Binding-site contacts:
Ligand atom C3 contacts residue TRP88 of chain 1.F at 3.7 Å (hydrophobic).
Ligand atom C2 contacts residue LYS91 of chain 1.F at 4.0 Å.
Ligand atom C6 contacts residue GLN61 of chain 1.F at 4.0 Å.
Ligand atom C6 contacts residue GLN56 of chain 1.F at 4.0 Å.
Ligand atom C6 contacts residue GLU51 of chain 1.F at 4.5 Å.
Ligand atom O3 contacts residue TRP88 of chain 1.F at 3.9 Å.
Ligand atom C2 contacts residue ASN90 of chain 1.F at 4.0 Å.
Ligand atom O3 contacts residue LYS91 of chain 1.F at 2.8 Å (salt-bridge).
Ligand atom C6 contacts residue HIS57 of chain 1.F at 3.7 Å.
Ligand atom O6 contacts residue TRP88 of chain 1.F at 4.1 Å.
Ligand atom C4 contacts residue LYS91 of chain 1.F at 3.8 Å.
Ligand atom O4 contacts residue GLN56 of chain 1.F at 3.2 Å.
Ligand atom C4 contacts residue TRP88 of chain 1.F at 3.6 Å (hydrophobic).
Ligand atom O3 contacts residue GLU51 of chain 1.F at 4.0 Å.
Ligand atom O6 contacts residue HIS57 of chain 1.F at 3.5 Å.
Ligand atom O4 contacts residue LYS91 of chain 1.F at 2.9 Å (salt-bridge).
Ligand atom O1 contacts residue GLN56 of chain 1.F at 3.9 Å.
Ligand atom C5 contacts residue TRP88 of chain 1.F at 3.6 Å (hydrophobic).
Ligand atom C5 contacts residue GLN56 of chain 1.F at 4.3 Å.
Ligand atom C4 contacts residue GLN56 of chain 1.F at 4.3 Å.
Ligand atom O3 contacts residue ASN90 of chain 1.F at 2.8 Å (h-bond).
Ligand atom C3 contacts residue ASN90 of chain 1.F at 3.8 Å.
Ligand atom C6 contacts residue TRP88 of chain 1.F at 3.5 Å (hydrophobic).
Ligand atom O5 contacts residue GLN56 of chain 1.F at 3.5 Å (h-bond).
Ligand atom C1 contacts residue GLN56 of chain 1.F at 4.4 Å.
Ligand atom C3 contacts residue GLU51 of chain 1.F at 4.4 Å.
Ligand atom O6 contacts residue GLN56 of chain 1.F at 3.1 Å (h-bond).
Ligand atom C4 contacts residue GLU51 of chain 1.F at 3.4 Å.
Ligand atom O4 contacts residue GLU51 of chain 1.F at 2.9 Å (salt-bridge).
Ligand atom O6 contacts residue GLN61 of chain 1.F at 3.2 Å (h-bond).
Ligand atom O2 contacts residue ASN90 of chain 1.F at 3.1 Å (h-bond).
Ligand atom C3 contacts residue LYS91 of chain 1.F at 3.7 Å.

Sequence of chain 1.F:
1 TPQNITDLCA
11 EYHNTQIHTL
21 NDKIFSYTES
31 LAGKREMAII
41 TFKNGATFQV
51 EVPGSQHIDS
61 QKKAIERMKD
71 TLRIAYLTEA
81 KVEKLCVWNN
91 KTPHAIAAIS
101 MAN

This protein binds this small molecule.
Small molecule (SMILES): OC[C@H]1O[C@@H](O)[C@H](O)[C@@H](O)[C@H]1O